Sequence of chain 1.D:
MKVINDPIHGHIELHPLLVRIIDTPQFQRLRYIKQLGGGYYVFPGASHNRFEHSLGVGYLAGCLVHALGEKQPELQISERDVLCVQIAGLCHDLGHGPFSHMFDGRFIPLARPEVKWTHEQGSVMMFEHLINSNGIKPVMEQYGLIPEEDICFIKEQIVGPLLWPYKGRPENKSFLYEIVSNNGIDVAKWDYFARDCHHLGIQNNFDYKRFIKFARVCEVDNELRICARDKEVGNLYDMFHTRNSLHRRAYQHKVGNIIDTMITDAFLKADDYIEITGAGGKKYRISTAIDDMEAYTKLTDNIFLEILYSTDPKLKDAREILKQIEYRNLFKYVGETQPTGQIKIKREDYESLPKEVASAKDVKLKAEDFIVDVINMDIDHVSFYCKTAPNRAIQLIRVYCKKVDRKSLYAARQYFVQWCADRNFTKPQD

Binding-site contacts:
Ligand atom C4 contacts residue ARG358 of chain 1.D at 3.3 Å.
Ligand atom N9 contacts residue ARG358 of chain 1.D at 3.6 Å.
Ligand atom O4' contacts residue VAL63 of chain 1.D at 3.8 Å.
Ligand atom OP1 contacts residue HIS283 of chain 1.D at 2.7 Å (h-bond).
Ligand atom O4' contacts residue VAL24 of chain 1.A at 3.1 Å.
Ligand atom OP2 contacts residue LEU360 of chain 1.D at 3.1 Å.
Ligand atom C5 contacts residue ARG358 of chain 1.D at 3.7 Å.
Ligand atom O5' contacts residue ARG358 of chain 1.D at 3.1 Å (salt-bridge).
Ligand atom OP2 contacts residue HIS32 of chain 1.A at 2.9 Å.
Ligand atom O6 contacts residue PHE72 of chain 1.A at 3.5 Å.
Ligand atom OP2 contacts residue ARG358 of chain 1.D at 3.0 Å.
Ligand atom N1 contacts residue ARG358 of chain 1.D at 3.7 Å.
Ligand atom OP2 contacts residue HIS283 of chain 1.D at 3.6 Å (h-bond).
Ligand atom C6 contacts residue ASP44 of chain 1.A at 3.7 Å.
Ligand atom P contacts residue HIS283 of chain 1.D at 3.5 Å.
Ligand atom P contacts residue HIS32 of chain 1.A at 3.3 Å.
Ligand atom OP1 contacts residue HIS32 of chain 1.A at 2.9 Å (h-bond).
Ligand atom O6 contacts residue ARG52 of chain 1.A at 3.8 Å.
Ligand atom N3 contacts residue ARG358 of chain 1.D at 3.1 Å (salt-bridge).
Ligand atom C2 contacts residue ARG358 of chain 1.D at 3.6 Å.
Ligand atom O4' contacts residue ARG358 of chain 1.D at 3.0 Å (salt-bridge).
Ligand atom N9 contacts residue TYR62 of chain 1.D at 3.6 Å.
Ligand atom N7 contacts residue TYR62 of chain 1.D at 3.3 Å (h-bond).
Ligand atom C3' contacts residue VAL24 of chain 1.A at 3.8 Å (hydrophobic).
Ligand atom N2 contacts residue ARG358 of chain 1.D at 3.3 Å.
Ligand atom OP1 contacts residue LYS23 of chain 1.A at 3.4 Å.
Ligand atom N7 contacts residue ARG52 of chain 1.A at 3.4 Å (salt-bridge).
Ligand atom C2 contacts residue ASP44 of chain 1.A at 3.7 Å.
Ligand atom O2' contacts residue VAL24 of chain 1.A at 2.6 Å (h-bond).
Ligand atom N1 contacts residue ASP44 of chain 1.A at 2.9 Å (salt-bridge).
Ligand atom O6 contacts residue GLN49 of chain 1.A at 3.2 Å (h-bond).
Ligand atom C8 contacts residue VAL63 of chain 1.D at 3.2 Å (hydrophobic).
Ligand atom C2' contacts residue VAL24 of chain 1.A at 3.5 Å (hydrophobic).
Ligand atom C4' contacts residue VAL24 of chain 1.A at 3.5 Å (hydrophobic).
Ligand atom N2 contacts residue ASP44 of chain 1.A at 3.1 Å (salt-bridge).
Ligand atom O2' contacts residue ILE25 of chain 1.A at 3.1 Å.
Ligand atom O6 contacts residue ILE43 of chain 1.A at 3.4 Å.
Ligand atom C1' contacts residue VAL63 of chain 1.D at 3.6 Å (hydrophobic).
Ligand atom O6 contacts residue ASP44 of chain 1.A at 3.5 Å (salt-bridge).
Ligand atom C8 contacts residue TYR62 of chain 1.D at 3.2 Å (hydrophobic).

Sequence of chain 1.A:
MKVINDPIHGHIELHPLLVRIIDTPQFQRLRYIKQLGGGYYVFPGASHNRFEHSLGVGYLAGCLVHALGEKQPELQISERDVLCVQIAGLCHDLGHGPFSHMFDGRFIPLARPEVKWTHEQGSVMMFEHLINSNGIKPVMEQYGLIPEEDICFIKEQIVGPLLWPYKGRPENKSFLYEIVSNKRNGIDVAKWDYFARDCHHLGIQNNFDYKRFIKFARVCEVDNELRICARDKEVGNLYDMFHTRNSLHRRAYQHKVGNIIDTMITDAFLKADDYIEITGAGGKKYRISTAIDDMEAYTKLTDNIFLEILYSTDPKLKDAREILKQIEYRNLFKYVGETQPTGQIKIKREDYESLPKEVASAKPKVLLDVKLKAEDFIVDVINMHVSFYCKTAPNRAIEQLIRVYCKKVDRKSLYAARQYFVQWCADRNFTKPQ

A protein and the small-molecule ligand that binds it are described below.
Small molecule (SMILES): Nc1nc(=O)c2ncn([C@@H]3O[C@H](CO[P](=O)(O)O[C@@H]4COC[C@@H]4O)[C@@H](O[P](=O)(O)OC[C@H]4O[C@@H](N)[C@H](O)[C@@H]4OP(=O)(O)O)[C@H]3O)c2[nH]1